Sequence of chain 1.A:
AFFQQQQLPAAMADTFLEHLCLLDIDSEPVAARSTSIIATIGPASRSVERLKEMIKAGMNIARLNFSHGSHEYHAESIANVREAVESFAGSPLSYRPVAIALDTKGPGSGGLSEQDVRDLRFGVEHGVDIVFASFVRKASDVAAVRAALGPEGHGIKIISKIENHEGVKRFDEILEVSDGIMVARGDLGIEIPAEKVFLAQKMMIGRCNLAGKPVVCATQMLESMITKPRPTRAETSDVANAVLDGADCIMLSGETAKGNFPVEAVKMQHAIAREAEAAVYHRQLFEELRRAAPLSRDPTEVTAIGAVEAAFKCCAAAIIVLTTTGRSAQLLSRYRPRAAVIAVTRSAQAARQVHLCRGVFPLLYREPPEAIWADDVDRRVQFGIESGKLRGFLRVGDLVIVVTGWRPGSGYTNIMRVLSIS

This small molecule binds to this protein.
Small molecule (SMILES): O=P(O)(O)OC[C@H]1O[C@](O)(COP(=O)(O)O)[C@@H](O)[C@@H]1O

Binding-site contacts:
Ligand atom O6P contacts residue SER353 of chain 1.A at 2.8 Å (h-bond).
Ligand atom O4P contacts residue SER435 of chain 1.A at 3.6 Å.
Ligand atom O4 contacts residue THR438 of chain 1.A at 3.6 Å (h-bond).
Ligand atom O3 contacts residue TRP398 of chain 1.A at 3.8 Å.
Ligand atom O3P contacts residue PRO433 of chain 1.A at 3.5 Å.
Ligand atom O5P contacts residue THR348 of chain 1.A at 3.7 Å.
Ligand atom O4 contacts residue TYR437 of chain 1.A at 2.9 Å (h-bond).
Ligand atom P1 contacts residue ARG405 of chain 1.A at 3.7 Å.
Ligand atom O5P contacts residue THR349 of chain 1.A at 3.4 Å (h-bond).
Ligand atom O4P contacts residue GLY436 of chain 1.A at 2.9 Å (h-bond).
Ligand atom O2P contacts residue ARG405 of chain 1.A at 2.5 Å (salt-bridge).
Ligand atom P2 contacts residue THR349 of chain 1.A at 3.5 Å.
Ligand atom O6P contacts residue THR349 of chain 1.A at 3.7 Å.
Ligand atom C6 contacts residue LEU347 of chain 1.A at 3.4 Å (hydrophobic).
Ligand atom O5P contacts residue SER435 of chain 1.A at 3.2 Å.
Ligand atom O6 contacts residue THR349 of chain 1.A at 2.9 Å (h-bond).
Ligand atom O4 contacts residue GLY436 of chain 1.A at 3.8 Å.
Ligand atom P2 contacts residue SER353 of chain 1.A at 3.7 Å.
Ligand atom O1P contacts residue GLY434 of chain 1.A at 2.9 Å (h-bond).
Ligand atom O6P contacts residue THR348 of chain 1.A at 2.4 Å (h-bond).
Ligand atom C5 contacts residue GLY434 of chain 1.A at 3.6 Å.
Ligand atom O6 contacts residue SER435 of chain 1.A at 3.7 Å.
Ligand atom C4 contacts residue GLY434 of chain 1.A at 3.4 Å.
Ligand atom O4 contacts residue GLY434 of chain 1.A at 2.6 Å (h-bond).
Ligand atom P2 contacts residue THR348 of chain 1.A at 3.5 Å.
Ligand atom O1 contacts residue GLY434 of chain 1.A at 3.8 Å.
Ligand atom C6 contacts residue THR438 of chain 1.A at 3.6 Å.
Ligand atom O3P contacts residue TRP398 of chain 1.A at 2.7 Å (h-bond).
Ligand atom O5 contacts residue LEU347 of chain 1.A at 3.4 Å (h-bond).
Ligand atom O4P contacts residue SER353 of chain 1.A at 3.6 Å (h-bond).
Ligand atom C3 contacts residue GLY434 of chain 1.A at 3.6 Å.
Ligand atom O5P contacts residue THR350 of chain 1.A at 2.6 Å (h-bond).
Ligand atom O3 contacts residue ARG432 of chain 1.A at 2.6 Å (salt-bridge).
Ligand atom O1P contacts residue PRO433 of chain 1.A at 3.5 Å.
Ligand atom O3P contacts residue ARG405 of chain 1.A at 3.1 Å (salt-bridge).
Ligand atom O2 contacts residue GLY430 of chain 1.A at 3.3 Å (h-bond).
Ligand atom O3 contacts residue GLY430 of chain 1.A at 3.2 Å.
Ligand atom O2 contacts residue LEU347 of chain 1.A at 3.6 Å.
Ligand atom C3 contacts residue ARG432 of chain 1.A at 3.4 Å.
Ligand atom O6 contacts residue THR348 of chain 1.A at 3.6 Å.